A protein and the small-molecule ligand that binds it are described below.
Small molecule (SMILES): CCCCCCCC(=O)OC[C@H](COP(=O)(O)O[C@@H]1[C@H](O)[C@H](O)[C@@H](OP(=O)(O)O)[C@H](OP(=O)(O)O)[C@H]1O)OC(=O)CCCCCCC

Sequence of chain 3.A:
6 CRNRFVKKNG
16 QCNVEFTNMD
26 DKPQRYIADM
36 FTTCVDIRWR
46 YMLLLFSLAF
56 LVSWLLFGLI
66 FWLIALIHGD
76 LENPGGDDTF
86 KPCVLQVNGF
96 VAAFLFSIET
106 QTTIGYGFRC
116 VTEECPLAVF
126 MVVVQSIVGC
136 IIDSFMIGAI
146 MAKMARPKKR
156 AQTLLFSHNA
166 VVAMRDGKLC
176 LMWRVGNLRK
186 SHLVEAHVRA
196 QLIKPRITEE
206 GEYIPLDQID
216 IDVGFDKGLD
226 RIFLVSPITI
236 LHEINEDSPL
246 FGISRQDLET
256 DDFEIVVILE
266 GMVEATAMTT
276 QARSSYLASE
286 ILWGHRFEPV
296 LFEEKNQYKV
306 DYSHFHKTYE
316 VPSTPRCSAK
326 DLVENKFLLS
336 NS

Binding-site contacts:
Ligand atom O53 contacts residue LYS148 of chain 1.A at 3.3 Å (salt-bridge).
Ligand atom O11 contacts residue ARG45 of chain 1.A at 3.7 Å.
Ligand atom O2C contacts residue TRP44 of chain 1.A at 3.4 Å.
Ligand atom P1 contacts residue TRP44 of chain 1.A at 4.2 Å.
Ligand atom P5 contacts residue ARG151 of chain 1.A at 3.4 Å.
Ligand atom O1B contacts residue ARG45 of chain 1.A at 3.2 Å.
Ligand atom O5 contacts residue LYS154 of chain 1.A at 3.9 Å.
Ligand atom P5 contacts residue LYS154 of chain 1.A at 3.7 Å.
Ligand atom O12 contacts residue ARG43 of chain 1.A at 3.6 Å.
Ligand atom C1B contacts residue ARG45 of chain 1.A at 4.2 Å.
Ligand atom O12 contacts residue TRP44 of chain 1.A at 3.7 Å.
Ligand atom O1B contacts residue LEU48 of chain 1.A at 3.7 Å.
Ligand atom O53 contacts residue ARG151 of chain 1.A at 3.6 Å.
Ligand atom O52 contacts residue LYS154 of chain 1.A at 3.3 Å (salt-bridge).
Ligand atom O3C contacts residue ARG45 of chain 1.A at 4.1 Å.
Ligand atom O12 contacts residue ARG45 of chain 1.A at 2.8 Å (salt-bridge).
Ligand atom C1A contacts residue TRP44 of chain 1.A at 3.8 Å (hydrophobic).
Ligand atom P1 contacts residue ARG43 of chain 1.A at 3.8 Å.
Ligand atom O1 contacts residue TRP44 of chain 1.A at 3.6 Å.
Ligand atom O13 contacts residue TRP44 of chain 1.A at 3.6 Å.
Ligand atom O1A contacts residue TRP44 of chain 1.A at 4.0 Å.
Ligand atom C4A contacts residue PHE140 of chain 3.A at 3.8 Å (hydrophobic).
Ligand atom O6 contacts residue TRP44 of chain 1.A at 3.4 Å.
Ligand atom O6 contacts residue ARG43 of chain 1.A at 3.6 Å.
Ligand atom O53 contacts residue ASP41 of chain 1.A at 3.5 Å (salt-bridge).
Ligand atom O43 contacts residue LYS154 of chain 1.A at 3.4 Å (salt-bridge).
Ligand atom O51 contacts residue LYS154 of chain 1.A at 3.3 Å (salt-bridge).
Ligand atom O53 contacts residue ILE42 of chain 1.A at 3.9 Å.
Ligand atom O2 contacts residue ARG43 of chain 1.A at 3.4 Å (salt-bridge).
Ligand atom O11 contacts residue ARG43 of chain 1.A at 3.1 Å (salt-bridge).
Ligand atom O1 contacts residue ARG43 of chain 1.A at 3.5 Å.
Ligand atom O51 contacts residue ARG151 of chain 1.A at 2.9 Å (salt-bridge).
Ligand atom O51 contacts residue LYS153 of chain 1.A at 3.6 Å (salt-bridge).
Ligand atom O4 contacts residue LYS154 of chain 1.A at 4.1 Å.
Ligand atom C1B contacts residue LEU48 of chain 1.A at 4.1 Å (hydrophobic).
Ligand atom O52 contacts residue ARG151 of chain 1.A at 3.5 Å (salt-bridge).
Ligand atom O3C contacts residue TRP44 of chain 1.A at 4.2 Å.
Ligand atom C2 contacts residue ARG43 of chain 1.A at 4.1 Å.
Ligand atom P1 contacts residue ARG45 of chain 1.A at 3.9 Å.
Ligand atom O43 contacts residue GLN157 of chain 1.A at 3.9 Å.

Sequence of chain 1.A:
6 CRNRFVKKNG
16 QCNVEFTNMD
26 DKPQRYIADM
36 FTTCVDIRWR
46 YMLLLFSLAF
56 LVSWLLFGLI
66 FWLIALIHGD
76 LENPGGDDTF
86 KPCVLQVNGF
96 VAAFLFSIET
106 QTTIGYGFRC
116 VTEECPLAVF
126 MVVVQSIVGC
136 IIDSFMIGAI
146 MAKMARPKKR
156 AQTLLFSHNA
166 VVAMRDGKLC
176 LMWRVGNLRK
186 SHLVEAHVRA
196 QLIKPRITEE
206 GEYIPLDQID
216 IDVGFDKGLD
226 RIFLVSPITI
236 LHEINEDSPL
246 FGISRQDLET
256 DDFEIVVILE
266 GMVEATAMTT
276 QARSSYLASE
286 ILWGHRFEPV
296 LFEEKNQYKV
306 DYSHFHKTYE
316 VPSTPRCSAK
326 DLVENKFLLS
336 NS